Sequence of chain 2.B:
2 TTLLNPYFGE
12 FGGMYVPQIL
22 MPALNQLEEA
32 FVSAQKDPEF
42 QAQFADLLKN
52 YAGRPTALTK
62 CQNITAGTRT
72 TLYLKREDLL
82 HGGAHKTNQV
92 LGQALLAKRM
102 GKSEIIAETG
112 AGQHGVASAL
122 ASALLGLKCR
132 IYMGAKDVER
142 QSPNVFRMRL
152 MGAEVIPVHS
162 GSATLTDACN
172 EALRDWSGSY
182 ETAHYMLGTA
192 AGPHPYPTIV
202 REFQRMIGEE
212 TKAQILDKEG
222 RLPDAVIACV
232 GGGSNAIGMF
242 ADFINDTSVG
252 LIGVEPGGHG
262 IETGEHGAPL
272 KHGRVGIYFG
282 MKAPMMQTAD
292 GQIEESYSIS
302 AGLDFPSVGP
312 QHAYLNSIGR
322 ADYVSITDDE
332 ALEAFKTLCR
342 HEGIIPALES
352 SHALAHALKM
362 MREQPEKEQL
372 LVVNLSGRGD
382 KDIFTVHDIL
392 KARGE

This small molecule binds to this protein.
Small molecule (SMILES): C=C(/N=C/c1c(COP(=O)(O)O)cnc(C)c1O)C(=O)O

Binding-site contacts:
Ligand atom P contacts residue SER235 of chain 2.B at 3.5 Å.
Ligand atom CB contacts residue GLY303 of chain 2.B at 3.4 Å.
Ligand atom O contacts residue ALA112 of chain 2.B at 3.7 Å.
Ligand atom C contacts residue THR110 of chain 2.B at 3.6 Å.
Ligand atom C4A contacts residue LYS87 of chain 2.B at 3.3 Å.
Ligand atom OP2 contacts residue HIS86 of chain 2.B at 3.0 Å (h-bond).
Ligand atom O contacts residue GLN114 of chain 2.B at 2.9 Å (h-bond).
Ligand atom N1 contacts residue GLU350 of chain 2.B at 3.4 Å.
Ligand atom C6 contacts residue CYS230 of chain 2.B at 3.7 Å (hydrophobic).
Ligand atom OP4 contacts residue LYS87 of chain 2.B at 3.2 Å (salt-bridge).
Ligand atom O contacts residue GLY113 of chain 2.B at 3.4 Å (h-bond).
Ligand atom O contacts residue HIS115 of chain 2.B at 2.7 Å (h-bond).
Ligand atom C5A contacts residue GLY303 of chain 2.B at 3.2 Å.
Ligand atom N contacts residue GLY303 of chain 2.B at 3.7 Å.
Ligand atom CA contacts residue BZI1 of chain 2.F at 3.5 Å.
Ligand atom O3 contacts residue GLN114 of chain 2.B at 3.3 Å.
Ligand atom CB contacts residue BZI1 of chain 2.F at 3.1 Å.
Ligand atom OP2 contacts residue ASN236 of chain 2.B at 2.8 Å (h-bond).
Ligand atom OXT contacts residue ALA112 of chain 2.B at 3.5 Å (h-bond).
Ligand atom C6 contacts residue GLU350 of chain 2.B at 3.6 Å.
Ligand atom OP1 contacts residue SER235 of chain 2.B at 3.6 Å.
Ligand atom C4A contacts residue GLY303 of chain 2.B at 3.3 Å.
Ligand atom OP2 contacts residue SER235 of chain 2.B at 3.2 Å (h-bond).
Ligand atom C4 contacts residue LYS87 of chain 2.B at 3.7 Å.
Ligand atom O contacts residue THR110 of chain 2.B at 3.5 Å (h-bond).
Ligand atom OP3 contacts residue THR190 of chain 2.B at 2.6 Å (h-bond).
Ligand atom OP1 contacts residue GLY232 of chain 2.B at 2.7 Å (h-bond).
Ligand atom C contacts residue HIS115 of chain 2.B at 3.7 Å.
Ligand atom C6 contacts residue SER377 of chain 2.B at 3.6 Å.
Ligand atom OP1 contacts residue GLY234 of chain 2.B at 2.8 Å (h-bond).
Ligand atom N contacts residue LYS87 of chain 2.B at 3.4 Å.
Ligand atom OP3 contacts residue LYS87 of chain 2.B at 3.2 Å (salt-bridge).
Ligand atom OP3 contacts residue SER235 of chain 2.B at 2.7 Å (h-bond).
Ligand atom C contacts residue ALA112 of chain 2.B at 3.6 Å (hydrophobic).
Ligand atom N1 contacts residue SER377 of chain 2.B at 2.9 Å (h-bond).
Ligand atom OXT contacts residue GLY111 of chain 2.B at 3.0 Å (h-bond).
Ligand atom OXT contacts residue THR110 of chain 2.B at 2.9 Å (h-bond).
Ligand atom OP1 contacts residue GLY233 of chain 2.B at 2.9 Å (h-bond).
Ligand atom P contacts residue GLY234 of chain 2.B at 3.7 Å.
Ligand atom OP3 contacts residue GLY234 of chain 2.B at 3.5 Å (h-bond).